The protein below binds the small molecule below.
Small molecule (SMILES): CC[C@H](C)[C@H](NC(=O)[C@@H]1CCCN1)C(=O)N[C@H](C(=O)O)C(C)C

Sequence of chain 1.B:
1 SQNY

Binding-site contacts:
Ligand atom CG contacts residue TYR4 of chain 1.B at 3.7 Å (hydrophobic).
Ligand atom O contacts residue GLY48 of chain 1.A at 3.5 Å (h-bond).
Ligand atom CG1 contacts residue ALA28 of chain 1.A at 3.1 Å (hydrophobic).
Ligand atom CA contacts residue GLY27 of chain 1.A at 3.5 Å.
Ligand atom C contacts residue ILE47 of chain 1.A at 2.9 Å (hydrophobic).
Ligand atom CG2 contacts residue ILE47 of chain 1.A at 3.6 Å (hydrophobic).
Ligand atom N contacts residue ASP30 of chain 1.A at 3.5 Å (salt-bridge).
Ligand atom CD contacts residue TYR4 of chain 1.B at 2.4 Å (hydrophobic).
Ligand atom OXT contacts residue ASP30 of chain 1.A at 2.3 Å (salt-bridge).
Ligand atom OXT contacts residue LYS45 of chain 1.A at 3.7 Å.
Ligand atom O contacts residue ILE47 of chain 1.A at 2.7 Å.
Ligand atom CG2 contacts residue ILE154 of chain 1.A at 3.1 Å (hydrophobic).
Ligand atom N contacts residue GLY27 of chain 1.A at 3.3 Å (h-bond).
Ligand atom O contacts residue LEU76 of chain 1.A at 2.9 Å.
Ligand atom C contacts residue LEU76 of chain 1.A at 3.2 Å (hydrophobic).
Ligand atom CD contacts residue ASP129 of chain 1.A at 3.0 Å.
Ligand atom N contacts residue TYR4 of chain 1.B at 2.2 Å (h-bond).
Ligand atom O contacts residue GLY49 of chain 1.A at 3.2 Å.
Ligand atom CA contacts residue ASP30 of chain 1.A at 2.1 Å.
Ligand atom O contacts residue VAL32 of chain 1.A at 3.3 Å.
Ligand atom O contacts residue ASP29 of chain 1.A at 3.0 Å (salt-bridge).
Ligand atom CA contacts residue TYR4 of chain 1.B at 3.6 Å (hydrophobic).
Ligand atom OXT contacts residue LEU76 of chain 1.A at 2.9 Å.
Ligand atom C contacts residue ASP30 of chain 1.A at 2.4 Å.
Ligand atom CB contacts residue ASP30 of chain 1.A at 2.3 Å.
Ligand atom O contacts residue ASP30 of chain 1.A at 3.4 Å (salt-bridge).
Ligand atom CD1 contacts residue ILE84 of chain 1.A at 3.1 Å (hydrophobic).
Ligand atom CD1 contacts residue ASP30 of chain 1.A at 2.9 Å.
Ligand atom CG1 contacts residue ASP30 of chain 1.A at 3.5 Å.
Ligand atom CA contacts residue GLY48 of chain 1.A at 3.3 Å.
Ligand atom OXT contacts residue ILE47 of chain 1.A at 2.9 Å.
Ligand atom O contacts residue ALA28 of chain 1.A at 3.7 Å.
Ligand atom CG1 contacts residue ASP29 of chain 1.A at 3.4 Å.
Ligand atom CG1 contacts residue ASP30 of chain 1.A at 3.5 Å.
Ligand atom CG2 contacts residue ILE84 of chain 1.A at 3.2 Å (hydrophobic).
Ligand atom CD1 contacts residue VAL32 of chain 1.A at 3.2 Å (hydrophobic).
Ligand atom O contacts residue ASP30 of chain 1.A at 3.4 Å (salt-bridge).
Ligand atom N contacts residue ASP129 of chain 1.A at 3.5 Å (salt-bridge).
Ligand atom CG1 contacts residue ILE84 of chain 1.A at 3.5 Å (hydrophobic).
Ligand atom CG2 contacts residue ASP30 of chain 1.A at 3.2 Å.

Sequence of chain 1.A:
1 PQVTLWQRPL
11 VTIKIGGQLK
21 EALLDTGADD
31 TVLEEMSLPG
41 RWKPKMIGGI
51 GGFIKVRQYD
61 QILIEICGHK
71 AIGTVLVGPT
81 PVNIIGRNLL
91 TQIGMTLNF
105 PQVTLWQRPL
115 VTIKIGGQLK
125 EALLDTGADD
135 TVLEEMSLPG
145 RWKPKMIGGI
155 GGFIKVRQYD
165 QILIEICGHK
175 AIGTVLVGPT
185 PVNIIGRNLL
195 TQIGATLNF